Binding-site contacts:
Ligand atom O7 contacts residue ASN173 of chain 1.A at 3.3 Å (h-bond).
Ligand atom C1 contacts residue GLN212 of chain 1.A at 4.3 Å.
Ligand atom N2 contacts residue ASN173 of chain 1.A at 2.7 Å (h-bond).
Ligand atom C6 contacts residue ILE154 of chain 1.A at 4.0 Å (hydrophobic).
Ligand atom O7 contacts residue GLU152 of chain 1.A at 3.9 Å.
Ligand atom O5 contacts residue ASN173 of chain 1.A at 2.7 Å (h-bond).
Ligand atom C3 contacts residue ASN173 of chain 1.A at 3.9 Å.
Ligand atom C5 contacts residue ILE154 of chain 1.A at 4.2 Å (hydrophobic).
Ligand atom O6 contacts residue GLU153 of chain 1.A at 3.8 Å.
Ligand atom C1 contacts residue GLU152 of chain 1.A at 3.8 Å.
Ligand atom C8 contacts residue ASN173 of chain 1.A at 4.2 Å.
Ligand atom C1 contacts residue ASN173 of chain 1.A at 1.8 Å.
Ligand atom C7 contacts residue ASN173 of chain 1.A at 3.1 Å.
Ligand atom O5 contacts residue GLU152 of chain 1.A at 4.1 Å.
Ligand atom C3 contacts residue GLN212 of chain 1.A at 4.2 Å.
Ligand atom C8 contacts residue LYS174 of chain 1.A at 4.5 Å.
Ligand atom C1 contacts residue ILE154 of chain 1.A at 4.0 Å (hydrophobic).
Ligand atom C2 contacts residue ASN173 of chain 1.A at 2.5 Å.
Ligand atom C6 contacts residue GLU153 of chain 1.A at 3.7 Å.
Ligand atom C6 contacts residue LYS216 of chain 1.A at 4.3 Å.
Ligand atom O6 contacts residue ILE154 of chain 1.A at 3.3 Å (h-bond).
Ligand atom C5 contacts residue GLU153 of chain 1.A at 4.4 Å.
Ligand atom C1 contacts residue GLU153 of chain 1.A at 4.1 Å.
Ligand atom C5 contacts residue ASN173 of chain 1.A at 4.0 Å.
Ligand atom C4 contacts residue ASN173 of chain 1.A at 4.4 Å.
Ligand atom O5 contacts residue GLU153 of chain 1.A at 3.5 Å.
Ligand atom C2 contacts residue GLU152 of chain 1.A at 4.0 Å.
Ligand atom O6 contacts residue LYS216 of chain 1.A at 3.3 Å.
Ligand atom O5 contacts residue ILE154 of chain 1.A at 3.3 Å (h-bond).

Sequence of chain 1.A:
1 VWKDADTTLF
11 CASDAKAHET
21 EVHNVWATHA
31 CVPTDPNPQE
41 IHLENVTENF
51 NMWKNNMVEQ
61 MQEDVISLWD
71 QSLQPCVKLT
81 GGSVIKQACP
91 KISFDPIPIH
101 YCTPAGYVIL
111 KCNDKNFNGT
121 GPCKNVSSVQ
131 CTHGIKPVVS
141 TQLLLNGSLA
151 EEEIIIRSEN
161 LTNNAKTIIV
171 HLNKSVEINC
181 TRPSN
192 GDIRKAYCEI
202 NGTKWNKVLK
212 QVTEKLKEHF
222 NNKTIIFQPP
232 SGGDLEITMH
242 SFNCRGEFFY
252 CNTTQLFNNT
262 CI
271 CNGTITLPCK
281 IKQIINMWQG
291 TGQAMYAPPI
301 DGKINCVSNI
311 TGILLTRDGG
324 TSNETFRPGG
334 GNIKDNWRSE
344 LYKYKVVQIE

This small molecule binds to this protein.
Small molecule (SMILES): CC(=O)N[C@@H]1[C@@H](O)[C@H](O)[C@@H](CO)O[C@H]1O